This small molecule binds to this protein.
Small molecule (SMILES): CC(=O)N[C@H]1[C@H](O[C@H]2[C@H](O)[C@@H](NC(C)=O)CO[C@@H]2CO)O[C@H](CO)[C@@H](O)[C@@H]1O

Sequence of chain 6.H:
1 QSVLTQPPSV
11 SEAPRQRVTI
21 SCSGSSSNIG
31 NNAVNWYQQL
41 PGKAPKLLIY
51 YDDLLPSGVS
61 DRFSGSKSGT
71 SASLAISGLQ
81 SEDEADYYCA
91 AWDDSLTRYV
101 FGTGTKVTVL

Binding-site contacts:
Ligand atom O5 contacts residue MET151 of chain 6.C at 3.8 Å.
Ligand atom C2 contacts residue ASN154 of chain 6.C at 4.0 Å.
Ligand atom N2 contacts residue ASN154 of chain 6.C at 3.9 Å.
Ligand atom O7 contacts residue MET151 of chain 6.C at 3.3 Å.
Ligand atom C4 contacts residue LEU96 of chain 6.H at 4.3 Å (hydrophobic).
Ligand atom O7 contacts residue HIS148 of chain 6.C at 4.0 Å.
Ligand atom C7 contacts residue ASN154 of chain 6.C at 3.4 Å.
Ligand atom N2 contacts residue SER95 of chain 6.H at 2.6 Å (h-bond).
Ligand atom C7 contacts residue GLY150 of chain 6.C at 3.7 Å.
Ligand atom C3 contacts residue SER95 of chain 6.H at 3.2 Å.
Ligand atom C3 contacts residue LEU96 of chain 6.H at 4.2 Å (hydrophobic).
Ligand atom O3 contacts residue SER95 of chain 6.H at 3.2 Å (h-bond).
Ligand atom C8 contacts residue GLY150 of chain 6.C at 3.8 Å.
Ligand atom C8 contacts residue ASP94 of chain 6.H at 3.5 Å.
Ligand atom O3 contacts residue LEU96 of chain 6.H at 4.1 Å.
Ligand atom O5 contacts residue LEU96 of chain 6.H at 4.5 Å.
Ligand atom C1 contacts residue SER95 of chain 6.H at 3.6 Å.
Ligand atom C8 contacts residue ASN154 of chain 6.C at 4.2 Å.
Ligand atom C1 contacts residue LEU96 of chain 6.H at 3.9 Å (hydrophobic).
Ligand atom C2 contacts residue SER95 of chain 6.H at 3.4 Å.
Ligand atom C2 contacts residue MET151 of chain 6.C at 4.1 Å (hydrophobic).
Ligand atom C8 contacts residue SER95 of chain 6.H at 3.5 Å.
Ligand atom O7 contacts residue ASN154 of chain 6.C at 2.9 Å (h-bond).
Ligand atom C7 contacts residue MET151 of chain 6.C at 4.3 Å (hydrophobic).
Ligand atom N2 contacts residue LEU96 of chain 6.H at 3.6 Å.
Ligand atom O4 contacts residue LEU96 of chain 6.H at 3.2 Å.
Ligand atom C2 contacts residue LEU96 of chain 6.H at 3.6 Å (hydrophobic).
Ligand atom O7 contacts residue GLY150 of chain 6.C at 2.8 Å (h-bond).
Ligand atom O5 contacts residue ASN154 of chain 6.C at 4.0 Å.
Ligand atom C1 contacts residue ASN154 of chain 6.C at 3.1 Å.
Ligand atom C7 contacts residue SER95 of chain 6.H at 3.5 Å.
Ligand atom C1 contacts residue MET151 of chain 6.C at 3.6 Å (hydrophobic).

Sequence of chain 6.C:
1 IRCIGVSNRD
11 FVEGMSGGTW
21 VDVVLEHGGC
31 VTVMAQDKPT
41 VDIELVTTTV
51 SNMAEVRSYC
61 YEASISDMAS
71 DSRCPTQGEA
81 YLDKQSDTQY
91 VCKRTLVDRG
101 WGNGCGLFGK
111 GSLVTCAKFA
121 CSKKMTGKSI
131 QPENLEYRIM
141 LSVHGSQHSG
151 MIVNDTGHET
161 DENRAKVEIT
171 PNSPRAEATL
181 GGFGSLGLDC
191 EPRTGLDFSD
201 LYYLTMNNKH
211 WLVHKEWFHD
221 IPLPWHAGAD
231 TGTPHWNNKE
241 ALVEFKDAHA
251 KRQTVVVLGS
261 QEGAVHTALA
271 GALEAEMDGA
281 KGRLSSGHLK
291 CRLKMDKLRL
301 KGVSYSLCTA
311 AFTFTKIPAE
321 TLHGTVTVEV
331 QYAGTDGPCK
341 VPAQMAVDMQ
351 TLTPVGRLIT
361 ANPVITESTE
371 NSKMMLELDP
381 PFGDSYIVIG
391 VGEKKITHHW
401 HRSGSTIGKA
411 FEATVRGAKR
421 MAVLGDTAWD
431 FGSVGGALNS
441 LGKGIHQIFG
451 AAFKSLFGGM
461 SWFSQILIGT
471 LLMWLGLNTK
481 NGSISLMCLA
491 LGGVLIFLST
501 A